Sequence of chain 1.A:
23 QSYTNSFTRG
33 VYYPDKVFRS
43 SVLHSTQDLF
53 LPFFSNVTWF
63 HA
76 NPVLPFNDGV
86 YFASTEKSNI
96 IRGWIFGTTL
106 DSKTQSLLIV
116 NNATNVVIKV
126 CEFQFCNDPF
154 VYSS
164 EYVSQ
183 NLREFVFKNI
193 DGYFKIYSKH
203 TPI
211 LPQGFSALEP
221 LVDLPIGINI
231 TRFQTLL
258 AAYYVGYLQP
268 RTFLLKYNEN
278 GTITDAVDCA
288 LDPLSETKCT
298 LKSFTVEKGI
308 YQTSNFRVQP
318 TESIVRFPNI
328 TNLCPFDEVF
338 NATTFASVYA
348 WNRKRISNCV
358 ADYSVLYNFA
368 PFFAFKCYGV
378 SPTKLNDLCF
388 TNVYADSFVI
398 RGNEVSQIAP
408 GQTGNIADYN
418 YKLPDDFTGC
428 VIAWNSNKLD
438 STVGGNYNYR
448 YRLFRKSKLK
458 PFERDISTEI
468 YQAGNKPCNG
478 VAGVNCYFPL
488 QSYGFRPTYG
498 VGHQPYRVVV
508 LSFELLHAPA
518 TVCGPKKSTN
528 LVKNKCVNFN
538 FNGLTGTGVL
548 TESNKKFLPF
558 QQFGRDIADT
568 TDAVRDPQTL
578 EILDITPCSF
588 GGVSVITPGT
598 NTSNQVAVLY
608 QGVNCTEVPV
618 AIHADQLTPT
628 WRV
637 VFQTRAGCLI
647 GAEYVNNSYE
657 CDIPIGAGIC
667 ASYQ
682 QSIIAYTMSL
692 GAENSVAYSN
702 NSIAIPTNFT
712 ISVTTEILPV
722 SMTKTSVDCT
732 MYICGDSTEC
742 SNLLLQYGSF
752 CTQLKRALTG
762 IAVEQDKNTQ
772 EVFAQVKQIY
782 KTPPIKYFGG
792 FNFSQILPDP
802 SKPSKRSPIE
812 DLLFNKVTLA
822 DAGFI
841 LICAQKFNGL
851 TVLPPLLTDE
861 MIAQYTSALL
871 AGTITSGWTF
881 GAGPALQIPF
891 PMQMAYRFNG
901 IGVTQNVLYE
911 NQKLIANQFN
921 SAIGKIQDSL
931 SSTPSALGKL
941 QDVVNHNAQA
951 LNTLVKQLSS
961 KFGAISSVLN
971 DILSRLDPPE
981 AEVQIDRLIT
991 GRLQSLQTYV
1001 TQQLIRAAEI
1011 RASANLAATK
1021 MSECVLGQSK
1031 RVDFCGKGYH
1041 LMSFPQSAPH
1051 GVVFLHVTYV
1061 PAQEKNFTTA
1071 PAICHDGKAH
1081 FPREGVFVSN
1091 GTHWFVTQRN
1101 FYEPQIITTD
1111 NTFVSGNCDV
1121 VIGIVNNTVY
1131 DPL

A protein and the small-molecule ligand that binds it are described below.
Small molecule (SMILES): CC(=O)N[C@@H]1[C@@H](O)[C@H](O)[C@@H](CO)O[C@H]1O

Binding-site contacts:
Ligand atom C7 contacts residue ASN1066 of chain 1.A at 3.5 Å.
Ligand atom C3 contacts residue ASN1066 of chain 1.A at 3.8 Å.
Ligand atom C8 contacts residue ASN1066 of chain 1.A at 4.3 Å.
Ligand atom C5 contacts residue ASN1066 of chain 1.A at 3.7 Å.
Ligand atom C6 contacts residue ALA698 of chain 1.A at 3.6 Å (hydrophobic).
Ligand atom C7 contacts residue LYS1065 of chain 1.A at 4.3 Å.
Ligand atom C6 contacts residue ASN1066 of chain 1.A at 4.3 Å.
Ligand atom C5 contacts residue ALA698 of chain 1.A at 3.7 Å (hydrophobic).
Ligand atom C8 contacts residue LYS1065 of chain 1.A at 3.8 Å.
Ligand atom C1 contacts residue ASN1066 of chain 1.A at 1.4 Å.
Ligand atom O6 contacts residue ALA698 of chain 1.A at 4.0 Å.
Ligand atom C4 contacts residue ASN1066 of chain 1.A at 4.1 Å.
Ligand atom N2 contacts residue ASN1066 of chain 1.A at 2.9 Å (h-bond).
Ligand atom O5 contacts residue ASN1066 of chain 1.A at 2.4 Å (h-bond).
Ligand atom O5 contacts residue GLN887 of chain 1.B at 4.1 Å.
Ligand atom O7 contacts residue ASN1066 of chain 1.A at 3.6 Å.
Ligand atom C2 contacts residue ASN1066 of chain 1.A at 2.5 Å.
Ligand atom C1 contacts residue GLN887 of chain 1.B at 3.9 Å.
Ligand atom C8 contacts residue GLU1064 of chain 1.A at 3.2 Å.

Sequence of chain 1.B:
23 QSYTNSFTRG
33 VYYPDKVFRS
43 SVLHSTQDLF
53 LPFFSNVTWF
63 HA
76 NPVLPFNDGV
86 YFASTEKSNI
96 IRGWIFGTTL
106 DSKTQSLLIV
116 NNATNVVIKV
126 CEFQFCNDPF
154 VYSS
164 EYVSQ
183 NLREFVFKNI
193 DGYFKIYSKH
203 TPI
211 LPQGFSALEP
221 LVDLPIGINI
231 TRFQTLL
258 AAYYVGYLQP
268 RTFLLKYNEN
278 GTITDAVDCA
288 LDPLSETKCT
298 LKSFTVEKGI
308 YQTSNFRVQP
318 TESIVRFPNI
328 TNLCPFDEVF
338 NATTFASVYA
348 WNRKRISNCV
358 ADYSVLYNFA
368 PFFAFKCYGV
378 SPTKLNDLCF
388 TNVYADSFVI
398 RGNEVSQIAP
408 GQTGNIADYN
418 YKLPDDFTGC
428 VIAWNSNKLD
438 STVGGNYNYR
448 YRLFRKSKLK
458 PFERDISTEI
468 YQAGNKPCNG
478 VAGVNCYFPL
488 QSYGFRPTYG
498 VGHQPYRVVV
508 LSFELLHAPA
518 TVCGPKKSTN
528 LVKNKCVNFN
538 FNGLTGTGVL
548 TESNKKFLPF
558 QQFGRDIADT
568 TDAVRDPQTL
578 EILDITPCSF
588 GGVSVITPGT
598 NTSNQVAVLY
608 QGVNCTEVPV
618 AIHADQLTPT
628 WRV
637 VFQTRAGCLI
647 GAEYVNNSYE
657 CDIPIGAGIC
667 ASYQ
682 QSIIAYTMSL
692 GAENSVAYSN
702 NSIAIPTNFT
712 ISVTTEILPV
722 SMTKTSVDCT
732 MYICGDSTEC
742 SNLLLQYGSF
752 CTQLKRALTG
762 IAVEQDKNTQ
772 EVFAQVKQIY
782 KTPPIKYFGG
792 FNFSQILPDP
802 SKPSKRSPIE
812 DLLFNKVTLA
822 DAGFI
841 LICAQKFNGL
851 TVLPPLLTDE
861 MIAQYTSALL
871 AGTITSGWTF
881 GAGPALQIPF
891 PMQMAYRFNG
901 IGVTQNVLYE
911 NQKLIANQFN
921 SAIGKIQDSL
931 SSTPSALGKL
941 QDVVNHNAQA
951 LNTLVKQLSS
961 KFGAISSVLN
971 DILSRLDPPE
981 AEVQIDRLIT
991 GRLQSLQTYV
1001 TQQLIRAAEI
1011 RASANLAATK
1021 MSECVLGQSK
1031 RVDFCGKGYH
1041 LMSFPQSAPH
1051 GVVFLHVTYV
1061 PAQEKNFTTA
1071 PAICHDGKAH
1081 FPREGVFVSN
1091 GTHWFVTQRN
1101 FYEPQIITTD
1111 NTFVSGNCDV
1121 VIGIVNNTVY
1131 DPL